A small-molecule ligand and the protein it binds are described below.
Small molecule (SMILES): CC(=O)N[C@@H]1[C@@H](O)[C@H](O)[C@@H](CO)O[C@H]1O

Binding-site contacts:
Ligand atom O6 contacts residue ARG265 of chain 1.A at 3.5 Å (salt-bridge).
Ligand atom N2 contacts residue VAL151 of chain 1.A at 4.2 Å.
Ligand atom O5 contacts residue ARG265 of chain 1.A at 3.2 Å (salt-bridge).
Ligand atom C6 contacts residue ARG265 of chain 1.A at 3.9 Å.
Ligand atom O7 contacts residue ASN161 of chain 1.A at 4.4 Å.
Ligand atom C5 contacts residue SER267 of chain 1.A at 3.9 Å.
Ligand atom C5 contacts residue ARG265 of chain 1.A at 4.2 Å.
Ligand atom C5 contacts residue ASN153 of chain 1.A at 3.6 Å.
Ligand atom C4 contacts residue ASN153 of chain 1.A at 4.2 Å.
Ligand atom C6 contacts residue SER267 of chain 1.A at 4.2 Å.
Ligand atom C1 contacts residue VAL151 of chain 1.A at 4.1 Å (hydrophobic).
Ligand atom C1 contacts residue ASN153 of chain 1.A at 1.4 Å.
Ligand atom C1 contacts residue SER267 of chain 1.A at 3.7 Å.
Ligand atom O5 contacts residue ASN153 of chain 1.A at 2.3 Å (h-bond).
Ligand atom C8 contacts residue ASN161 of chain 1.A at 3.9 Å.
Ligand atom O5 contacts residue SER267 of chain 1.A at 3.6 Å (h-bond).
Ligand atom C2 contacts residue ASN153 of chain 1.A at 2.4 Å.
Ligand atom N2 contacts residue ASN153 of chain 1.A at 2.8 Å (h-bond).
Ligand atom C7 contacts residue ASN153 of chain 1.A at 3.4 Å.
Ligand atom C3 contacts residue ASN153 of chain 1.A at 3.7 Å.
Ligand atom C1 contacts residue ARG265 of chain 1.A at 3.9 Å.
Ligand atom O7 contacts residue ASN153 of chain 1.A at 4.5 Å.
Ligand atom C8 contacts residue ASN153 of chain 1.A at 3.2 Å.
Ligand atom O6 contacts residue SER267 of chain 1.A at 3.4 Å (h-bond).
Ligand atom O7 contacts residue ASN234 of chain 1.A at 3.7 Å.

Sequence of chain 1.A:
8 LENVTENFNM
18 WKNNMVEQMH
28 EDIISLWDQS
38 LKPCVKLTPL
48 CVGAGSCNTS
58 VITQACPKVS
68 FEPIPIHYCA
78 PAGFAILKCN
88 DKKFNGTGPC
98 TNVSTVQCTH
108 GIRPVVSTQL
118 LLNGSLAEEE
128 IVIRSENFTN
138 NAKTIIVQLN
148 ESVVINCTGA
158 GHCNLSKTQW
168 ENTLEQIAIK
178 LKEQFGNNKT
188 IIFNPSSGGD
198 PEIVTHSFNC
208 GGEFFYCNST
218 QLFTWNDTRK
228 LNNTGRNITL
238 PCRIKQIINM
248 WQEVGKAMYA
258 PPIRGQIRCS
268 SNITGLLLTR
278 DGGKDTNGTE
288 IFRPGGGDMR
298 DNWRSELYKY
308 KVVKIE